Binding-site contacts:
Ligand atom C3 contacts residue ARG27 of chain 1.A at 4.2 Å.
Ligand atom C5 contacts residue ASP23 of chain 1.A at 3.8 Å.
Ligand atom C2 contacts residue ASN46 of chain 1.A at 4.5 Å.
Ligand atom C2 contacts residue ARG19 of chain 1.A at 4.3 Å.
Ligand atom C2 contacts residue ASP23 of chain 1.A at 4.4 Å.
Ligand atom C4 contacts residue VAL45 of chain 1.A at 3.9 Å (hydrophobic).
Ligand atom C2 contacts residue ASP47 of chain 1.A at 3.8 Å.
Ligand atom C3 contacts residue ASP23 of chain 1.A at 4.4 Å.
Ligand atom C2 contacts residue VAL45 of chain 1.A at 4.0 Å (hydrophobic).
Ligand atom O1 contacts residue ASP47 of chain 1.A at 3.7 Å.
Ligand atom O4 contacts residue ARG27 of chain 1.A at 3.2 Å (salt-bridge).
Ligand atom O1 contacts residue VAL45 of chain 1.A at 4.4 Å.
Ligand atom O4 contacts residue ASP23 of chain 1.A at 2.8 Å (salt-bridge).
Ligand atom O2 contacts residue ASP47 of chain 1.A at 4.0 Å.
Ligand atom C5 contacts residue VAL45 of chain 1.A at 4.1 Å (hydrophobic).
Ligand atom O5 contacts residue VAL45 of chain 1.A at 4.1 Å.
Ligand atom O5 contacts residue ASN46 of chain 1.A at 3.5 Å.
Ligand atom O5 contacts residue ASP23 of chain 1.A at 4.2 Å.
Ligand atom C4 contacts residue ARG27 of chain 1.A at 4.1 Å.
Ligand atom C1 contacts residue ASP47 of chain 1.A at 4.4 Å.
Ligand atom O5 contacts residue ASP47 of chain 1.A at 2.7 Å (salt-bridge).
Ligand atom C5 contacts residue ASP47 of chain 1.A at 3.4 Å.
Ligand atom C5 contacts residue ASN46 of chain 1.A at 3.4 Å.
Ligand atom C3 contacts residue VAL45 of chain 1.A at 3.7 Å (hydrophobic).
Ligand atom O5 contacts residue TYR22 of chain 1.A at 4.2 Å.
Ligand atom C1 contacts residue VAL45 of chain 1.A at 3.7 Å (hydrophobic).
Ligand atom C5 contacts residue ARG19 of chain 1.A at 4.3 Å.
Ligand atom C5 contacts residue TYR22 of chain 1.A at 3.4 Å (hydrophobic).
Ligand atom O2 contacts residue ARG19 of chain 1.A at 3.5 Å (salt-bridge).
Ligand atom C1 contacts residue ASN46 of chain 1.A at 4.2 Å.
Ligand atom C4 contacts residue ASP23 of chain 1.A at 3.8 Å.
Ligand atom O2 contacts residue ASP23 of chain 1.A at 3.8 Å.
Ligand atom O5 contacts residue ARG19 of chain 1.A at 3.8 Å.
Ligand atom O3 contacts residue ARG27 of chain 1.A at 2.9 Å (salt-bridge).
Ligand atom O2 contacts residue ARG27 of chain 1.A at 4.3 Å.
Ligand atom O1 contacts residue ASN46 of chain 1.A at 4.0 Å.
Ligand atom O3 contacts residue ASP23 of chain 1.A at 4.2 Å.

Sequence of chain 1.A:
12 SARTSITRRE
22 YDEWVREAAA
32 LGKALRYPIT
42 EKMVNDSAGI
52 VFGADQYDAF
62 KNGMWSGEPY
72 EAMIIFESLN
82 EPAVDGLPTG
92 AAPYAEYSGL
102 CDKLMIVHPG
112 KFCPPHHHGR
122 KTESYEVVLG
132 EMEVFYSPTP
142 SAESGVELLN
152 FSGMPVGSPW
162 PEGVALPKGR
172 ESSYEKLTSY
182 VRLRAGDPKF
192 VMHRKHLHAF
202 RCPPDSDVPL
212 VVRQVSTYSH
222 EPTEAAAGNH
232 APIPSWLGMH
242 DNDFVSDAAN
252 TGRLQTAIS

A small-molecule ligand and the protein it binds are described below.
Small molecule (SMILES): OC[C@@]1(O)OC[C@H](O)[C@@H]1O